Sequence of chain 39.E:
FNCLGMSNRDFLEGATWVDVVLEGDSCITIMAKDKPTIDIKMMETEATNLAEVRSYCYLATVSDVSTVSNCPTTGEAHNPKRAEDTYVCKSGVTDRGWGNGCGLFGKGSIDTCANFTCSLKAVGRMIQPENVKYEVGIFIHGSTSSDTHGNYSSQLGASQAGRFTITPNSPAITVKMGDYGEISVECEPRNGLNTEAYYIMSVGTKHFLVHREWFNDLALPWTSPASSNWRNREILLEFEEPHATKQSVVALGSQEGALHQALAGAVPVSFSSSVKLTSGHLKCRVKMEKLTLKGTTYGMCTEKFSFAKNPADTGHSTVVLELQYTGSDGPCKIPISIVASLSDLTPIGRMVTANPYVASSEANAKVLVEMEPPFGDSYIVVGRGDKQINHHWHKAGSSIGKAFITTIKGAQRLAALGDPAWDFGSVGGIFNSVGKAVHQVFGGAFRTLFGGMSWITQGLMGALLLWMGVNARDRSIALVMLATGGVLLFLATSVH

Binding-site contacts:
Ligand atom O7 contacts residue ASN118 of chain 39.E at 3.4 Å (h-bond).
Ligand atom C1 contacts residue SER66 of chain 39.E at 4.4 Å.
Ligand atom O6 contacts residue THR120 of chain 39.E at 3.5 Å (h-bond).
Ligand atom C8 contacts residue ASN118 of chain 39.E at 4.3 Å.
Ligand atom O5 contacts residue SER66 of chain 39.E at 4.3 Å.
Ligand atom C1 contacts residue ASN118 of chain 39.E at 1.4 Å.
Ligand atom O6 contacts residue PHE119 of chain 39.E at 3.2 Å (h-bond).
Ligand atom N2 contacts residue ASN118 of chain 39.E at 2.9 Å (h-bond).
Ligand atom C3 contacts residue ASN118 of chain 39.E at 3.8 Å.
Ligand atom C7 contacts residue ASN118 of chain 39.E at 3.3 Å.
Ligand atom C5 contacts residue THR120 of chain 39.E at 4.5 Å.
Ligand atom C7 contacts residue TYR90 of chain 39.E at 4.2 Å (hydrophobic).
Ligand atom C5 contacts residue ASN118 of chain 39.E at 3.6 Å.
Ligand atom N2 contacts residue TYR90 of chain 39.E at 4.2 Å.
Ligand atom C8 contacts residue TYR90 of chain 39.E at 3.6 Å (hydrophobic).
Ligand atom C4 contacts residue ASN118 of chain 39.E at 4.2 Å.
Ligand atom C6 contacts residue THR120 of chain 39.E at 4.0 Å.
Ligand atom O5 contacts residue ASN118 of chain 39.E at 2.4 Å (h-bond).
Ligand atom O7 contacts residue SER66 of chain 39.E at 3.6 Å.
Ligand atom C8 contacts residue ASP67 of chain 39.E at 4.0 Å.
Ligand atom C7 contacts residue ASP67 of chain 39.E at 4.3 Å.
Ligand atom O6 contacts residue ASN118 of chain 39.E at 4.1 Å.
Ligand atom O7 contacts residue ASP67 of chain 39.E at 4.3 Å.
Ligand atom C2 contacts residue ASN118 of chain 39.E at 2.5 Å.
Ligand atom O6 contacts residue THR89 of chain 39.E at 3.8 Å.
Ligand atom O5 contacts residue THR120 of chain 39.E at 3.7 Å.

The protein below binds the small molecule below.
Small molecule (SMILES): CC(=O)N[C@@H]1[C@@H](O)[C@H](O)[C@@H](CO)O[C@H]1O